Binding-site contacts:
Ligand atom C3 contacts residue ASN87 of chain 1.C at 3.8 Å.
Ligand atom C5 contacts residue SER79 of chain 1.C at 4.3 Å.
Ligand atom O7 contacts residue ASN87 of chain 1.C at 4.4 Å.
Ligand atom C1 contacts residue ASN87 of chain 1.C at 1.4 Å.
Ligand atom O5 contacts residue SER79 of chain 1.C at 3.8 Å.
Ligand atom C8 contacts residue ILE155 of chain 1.C at 3.7 Å (hydrophobic).
Ligand atom C4 contacts residue ASN87 of chain 1.C at 4.2 Å.
Ligand atom O5 contacts residue ASN87 of chain 1.C at 2.4 Å (h-bond).
Ligand atom C2 contacts residue ASN87 of chain 1.C at 2.5 Å.
Ligand atom O6 contacts residue SER79 of chain 1.C at 2.5 Å (h-bond).
Ligand atom C5 contacts residue ASN87 of chain 1.C at 3.7 Å.
Ligand atom O6 contacts residue LEU91 of chain 1.C at 3.9 Å.
Ligand atom N2 contacts residue ASN87 of chain 1.C at 2.9 Å (h-bond).
Ligand atom C6 contacts residue SER79 of chain 1.C at 3.6 Å.
Ligand atom C7 contacts residue ASN87 of chain 1.C at 3.9 Å.

A small-molecule ligand and the protein it binds are described below.
Small molecule (SMILES): CC(=O)N[C@@H]1[C@@H](O)[C@H](O)[C@@H](CO)O[C@H]1O

Sequence of chain 1.C:
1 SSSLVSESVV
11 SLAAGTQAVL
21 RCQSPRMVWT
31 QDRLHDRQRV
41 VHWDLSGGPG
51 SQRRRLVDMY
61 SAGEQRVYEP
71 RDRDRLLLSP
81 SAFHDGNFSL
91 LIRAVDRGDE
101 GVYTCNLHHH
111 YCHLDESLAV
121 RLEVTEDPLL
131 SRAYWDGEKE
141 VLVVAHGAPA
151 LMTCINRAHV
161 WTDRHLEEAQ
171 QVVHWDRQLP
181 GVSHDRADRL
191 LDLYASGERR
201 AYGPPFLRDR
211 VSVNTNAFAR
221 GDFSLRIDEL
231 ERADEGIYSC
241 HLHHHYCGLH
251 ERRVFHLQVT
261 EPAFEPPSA